A protein and the small-molecule ligand that binds it are described below.
Small molecule (SMILES): CC(=O)N[C@H]1[C@H](O[C@H]2[C@H](O)[C@@H](NC(C)=O)CO[C@@H]2CO)O[C@H](CO)[C@@H](O)[C@@H]1O

Binding-site contacts:
Ligand atom C1 contacts residue ASN1108 of chain 1.B at 1.4 Å.
Ligand atom N2 contacts residue ASN1108 of chain 1.B at 3.0 Å (h-bond).
Ligand atom C7 contacts residue ASN1108 of chain 1.B at 4.0 Å.
Ligand atom C8 contacts residue ASN1058 of chain 1.B at 4.5 Å.
Ligand atom C8 contacts residue GLY1059 of chain 1.B at 4.4 Å.
Ligand atom C2 contacts residue ASN1108 of chain 1.B at 2.4 Å.
Ligand atom C4 contacts residue ASN1108 of chain 1.B at 4.1 Å.
Ligand atom O5 contacts residue ASN1108 of chain 1.B at 2.3 Å (h-bond).
Ligand atom C3 contacts residue ASN1108 of chain 1.B at 3.8 Å.
Ligand atom C8 contacts residue HIS1057 of chain 1.B at 3.6 Å.
Ligand atom C5 contacts residue ASN1108 of chain 1.B at 3.6 Å.

Sequence of chain 1.B:
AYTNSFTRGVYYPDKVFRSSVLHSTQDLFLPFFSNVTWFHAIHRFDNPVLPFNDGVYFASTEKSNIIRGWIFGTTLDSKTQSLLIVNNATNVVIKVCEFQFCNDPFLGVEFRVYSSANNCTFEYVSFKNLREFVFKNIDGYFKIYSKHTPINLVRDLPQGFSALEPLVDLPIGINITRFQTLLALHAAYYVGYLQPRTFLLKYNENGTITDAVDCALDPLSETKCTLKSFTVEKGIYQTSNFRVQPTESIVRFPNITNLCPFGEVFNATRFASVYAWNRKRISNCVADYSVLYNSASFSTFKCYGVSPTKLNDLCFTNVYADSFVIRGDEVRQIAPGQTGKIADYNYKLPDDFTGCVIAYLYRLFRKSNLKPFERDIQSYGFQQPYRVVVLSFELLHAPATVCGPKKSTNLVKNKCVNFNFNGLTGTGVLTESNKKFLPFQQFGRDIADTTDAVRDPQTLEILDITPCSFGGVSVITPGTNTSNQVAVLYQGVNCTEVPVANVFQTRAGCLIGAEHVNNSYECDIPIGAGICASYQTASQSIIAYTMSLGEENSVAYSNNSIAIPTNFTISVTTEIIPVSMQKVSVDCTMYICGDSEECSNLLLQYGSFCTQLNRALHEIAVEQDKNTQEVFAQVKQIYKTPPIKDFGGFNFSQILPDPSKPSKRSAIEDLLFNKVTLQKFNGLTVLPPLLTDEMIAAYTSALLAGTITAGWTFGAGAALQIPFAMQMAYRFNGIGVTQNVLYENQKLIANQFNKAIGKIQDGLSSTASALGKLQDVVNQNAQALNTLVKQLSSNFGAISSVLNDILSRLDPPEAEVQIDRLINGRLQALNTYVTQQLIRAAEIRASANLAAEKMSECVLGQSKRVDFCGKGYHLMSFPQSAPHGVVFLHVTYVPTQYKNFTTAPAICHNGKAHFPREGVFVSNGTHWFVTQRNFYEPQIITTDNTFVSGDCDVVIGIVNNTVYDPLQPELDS